Sequence of chain 1.SB:
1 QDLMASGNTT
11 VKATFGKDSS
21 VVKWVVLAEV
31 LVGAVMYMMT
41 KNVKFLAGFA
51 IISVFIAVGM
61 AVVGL

Sequence of chain 1.DB:
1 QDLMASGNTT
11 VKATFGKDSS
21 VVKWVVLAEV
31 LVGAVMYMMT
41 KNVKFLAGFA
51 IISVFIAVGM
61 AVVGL

Binding-site contacts:
Ligand atom O5 contacts residue THR40 of chain 1.SB at 3.5 Å (h-bond).
Ligand atom O5 contacts residue MET39 of chain 1.SB at 2.7 Å (h-bond).
Ligand atom C2 contacts residue LYS44 of chain 1.DB at 3.9 Å.
Ligand atom O2 contacts residue LYS44 of chain 1.DB at 3.7 Å.
Ligand atom O3 contacts residue LYS44 of chain 1.DB at 3.3 Å.
Ligand atom C1 contacts residue LYS44 of chain 1.DB at 4.1 Å.
Ligand atom C4 contacts residue THR40 of chain 1.SB at 4.4 Å.
Ligand atom O3 contacts residue MET38 of chain 1.SB at 2.9 Å (h-bond).
Ligand atom P1 contacts residue LYS44 of chain 1.DB at 3.7 Å.
Ligand atom O3 contacts residue MET39 of chain 1.SB at 4.0 Å.
Ligand atom O2 contacts residue VAL43 of chain 1.DB at 3.7 Å.
Ligand atom P1 contacts residue MET38 of chain 1.SB at 3.5 Å.
Ligand atom C2 contacts residue MET39 of chain 1.SB at 3.9 Å (hydrophobic).
Ligand atom O2 contacts residue MET38 of chain 1.SB at 4.3 Å.
Ligand atom C3 contacts residue MET38 of chain 1.SB at 4.1 Å (hydrophobic).
Ligand atom O4 contacts residue MET39 of chain 1.SB at 3.8 Å.
Ligand atom C4 contacts residue PHE45 of chain 1.RB at 4.5 Å (hydrophobic).
Ligand atom O1 contacts residue LYS44 of chain 1.DB at 3.5 Å.
Ligand atom O4 contacts residue MET38 of chain 1.SB at 3.0 Å (h-bond).
Ligand atom C4 contacts residue MET39 of chain 1.SB at 4.1 Å (hydrophobic).

The protein below binds the small molecule below.
Small molecule (SMILES): CCOP(=O)(O)OC[C@H](O)CO

Sequence of chain 1.RB:
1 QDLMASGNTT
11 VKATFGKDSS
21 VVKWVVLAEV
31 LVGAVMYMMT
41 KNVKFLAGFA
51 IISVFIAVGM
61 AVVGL